Sequence of chain 1.K:
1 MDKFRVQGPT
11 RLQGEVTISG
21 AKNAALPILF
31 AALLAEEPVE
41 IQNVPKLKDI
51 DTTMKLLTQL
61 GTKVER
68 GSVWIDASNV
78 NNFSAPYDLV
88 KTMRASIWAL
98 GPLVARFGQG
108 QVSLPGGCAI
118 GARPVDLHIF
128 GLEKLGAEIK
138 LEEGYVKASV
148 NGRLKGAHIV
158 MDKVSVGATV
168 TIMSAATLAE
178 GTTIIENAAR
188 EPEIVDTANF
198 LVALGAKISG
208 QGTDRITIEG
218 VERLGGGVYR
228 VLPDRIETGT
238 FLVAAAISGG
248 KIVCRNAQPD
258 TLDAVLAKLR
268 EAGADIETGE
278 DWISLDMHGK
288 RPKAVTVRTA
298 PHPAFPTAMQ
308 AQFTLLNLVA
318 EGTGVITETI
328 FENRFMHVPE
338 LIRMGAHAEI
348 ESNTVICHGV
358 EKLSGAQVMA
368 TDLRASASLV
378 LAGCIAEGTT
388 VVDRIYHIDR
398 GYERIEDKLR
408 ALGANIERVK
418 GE

Binding-site contacts:
Ligand atom O1 contacts residue LEU124 of chain 1.K at 2.8 Å (h-bond).
Ligand atom O18 contacts residue LEU370 of chain 1.K at 3.5 Å.
Ligand atom O22 contacts residue PHE328 of chain 1.K at 3.5 Å.
Ligand atom O9 contacts residue EDO1 of chain 1.LA at 3.0 Å (h-bond).
Ligand atom O12 contacts residue ASN23 of chain 1.K at 3.4 Å.
Ligand atom O10 contacts residue ARG120 of chain 1.K at 3.0 Å (salt-bridge).
Ligand atom O9 contacts residue GLY164 of chain 1.K at 3.0 Å (h-bond).
Ligand atom O11 contacts residue ARG120 of chain 1.K at 3.3 Å.
Ligand atom C1 contacts residue PRO121 of chain 1.K at 3.1 Å (hydrophobic).
Ligand atom N1 contacts residue ASP123 of chain 1.K at 2.8 Å (salt-bridge).
Ligand atom O1 contacts residue ASP123 of chain 1.K at 3.2 Å (salt-bridge).
Ligand atom O10 contacts residue EDO1 of chain 1.LA at 3.2 Å (h-bond).
Ligand atom N1 contacts residue PRO121 of chain 1.K at 3.4 Å (h-bond).
Ligand atom O12 contacts residue TRP95 of chain 1.K at 3.3 Å.
Ligand atom O6 contacts residue GLY164 of chain 1.K at 3.4 Å (h-bond).
Ligand atom O19 contacts residue ALA305 of chain 1.K at 3.2 Å.
Ligand atom O8 contacts residue ARG120 of chain 1.K at 3.3 Å (salt-bridge).
Ligand atom C7 contacts residue ASN23 of chain 1.K at 3.2 Å.
Ligand atom O22 contacts residue THR304 of chain 1.K at 3.3 Å.
Ligand atom C6 contacts residue SER162 of chain 1.K at 3.5 Å.
Ligand atom C6 contacts residue PRO121 of chain 1.K at 3.4 Å (hydrophobic).
Ligand atom O19 contacts residue ARG331 of chain 1.K at 2.7 Å (salt-bridge).
Ligand atom O5 contacts residue VAL163 of chain 1.K at 2.7 Å (h-bond).
Ligand atom O14 contacts residue ILE327 of chain 1.K at 2.6 Å (h-bond).
Ligand atom C1 contacts residue ASP123 of chain 1.K at 3.5 Å.
Ligand atom C8 contacts residue ASN23 of chain 1.K at 3.5 Å.
Ligand atom O18 contacts residue ARG371 of chain 1.K at 2.7 Å (salt-bridge).
Ligand atom O19 contacts residue ARG371 of chain 1.K at 3.1 Å (salt-bridge).
Ligand atom O18 contacts residue LYS22 of chain 1.K at 3.3 Å (salt-bridge).
Ligand atom O1 contacts residue PRO121 of chain 1.K at 3.5 Å (h-bond).
Ligand atom O6 contacts residue SER162 of chain 1.K at 2.7 Å (h-bond).
Ligand atom C19 contacts residue ARG331 of chain 1.K at 3.5 Å.
Ligand atom O5 contacts residue SER162 of chain 1.K at 3.4 Å.
Ligand atom C15 contacts residue ILE327 of chain 1.K at 3.1 Å (hydrophobic).
Ligand atom O16 contacts residue ARG120 of chain 1.K at 3.0 Å (salt-bridge).
Ligand atom O6 contacts residue VAL163 of chain 1.K at 3.4 Å (h-bond).
Ligand atom O1 contacts residue VAL122 of chain 1.K at 3.1 Å.
Ligand atom O2 contacts residue PRO121 of chain 1.K at 3.5 Å.
Ligand atom O13 contacts residue LYS22 of chain 1.K at 3.0 Å (salt-bridge).
Ligand atom O15 contacts residue LYS22 of chain 1.K at 2.6 Å (salt-bridge).

This protein binds this small molecule.
Small molecule (SMILES): CC(=O)N[C@H]1[C@@H](O[P](=O)(O)O[P](=O)(O)OC[C@H]2O[C@@H](n3ccc(=O)[nH]c3=O)[C@H](O)[C@@H]2O)O[C@H](CO)[C@@H](O)[C@@H]1O[C@@](C)(OP(=O)(O)O)C(=O)O